Sequence of chain 1.G:
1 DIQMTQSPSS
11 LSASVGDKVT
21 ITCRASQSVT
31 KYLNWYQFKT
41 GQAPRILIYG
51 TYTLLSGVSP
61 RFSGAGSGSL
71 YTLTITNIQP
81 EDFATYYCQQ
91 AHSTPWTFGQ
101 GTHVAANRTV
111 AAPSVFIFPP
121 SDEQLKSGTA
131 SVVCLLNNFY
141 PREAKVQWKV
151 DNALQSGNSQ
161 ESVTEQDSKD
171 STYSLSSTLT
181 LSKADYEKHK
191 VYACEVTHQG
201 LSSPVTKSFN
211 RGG

Binding-site contacts:
Ligand atom C4 contacts residue TYR112 of chain 1.H at 3.1 Å (hydrophobic).
Ligand atom N1 contacts residue TYR32 of chain 1.G at 4.3 Å.
Ligand atom C4 contacts residue TRP32 of chain 1.I at 4.5 Å (hydrophobic).
Ligand atom C4 contacts residue TYR32 of chain 1.G at 3.8 Å (hydrophobic).
Ligand atom N1 contacts residue THR30 of chain 1.G at 3.7 Å.
Ligand atom C3 contacts residue TYR33 of chain 1.I at 4.4 Å (hydrophobic).
Ligand atom C3 contacts residue TRP32 of chain 1.I at 3.3 Å (hydrophobic).
Ligand atom C5 contacts residue TYR32 of chain 1.G at 3.5 Å (hydrophobic).
Ligand atom P1 contacts residue LYS31 of chain 1.G at 4.2 Å.
Ligand atom O3 contacts residue LYS31 of chain 1.G at 3.1 Å (salt-bridge).
Ligand atom C5 contacts residue THR30 of chain 1.G at 3.1 Å.
Ligand atom C2 contacts residue THR30 of chain 1.G at 3.2 Å.
Ligand atom C1 contacts residue PC1 of chain 1.U at 4.2 Å.
Ligand atom C4 contacts residue PC1 of chain 1.U at 3.6 Å.
Ligand atom C1 contacts residue LYS31 of chain 1.G at 4.0 Å.
Ligand atom N1 contacts residue PC1 of chain 1.U at 4.5 Å.
Ligand atom C3 contacts residue PC1 of chain 1.U at 4.2 Å.
Ligand atom C2 contacts residue LYS31 of chain 1.G at 4.5 Å.
Ligand atom C5 contacts residue TYR33 of chain 1.I at 4.4 Å (hydrophobic).
Ligand atom C4 contacts residue THR30 of chain 1.G at 4.5 Å.
Ligand atom O4 contacts residue LYS31 of chain 1.G at 4.0 Å.

Sequence of chain 1.H:
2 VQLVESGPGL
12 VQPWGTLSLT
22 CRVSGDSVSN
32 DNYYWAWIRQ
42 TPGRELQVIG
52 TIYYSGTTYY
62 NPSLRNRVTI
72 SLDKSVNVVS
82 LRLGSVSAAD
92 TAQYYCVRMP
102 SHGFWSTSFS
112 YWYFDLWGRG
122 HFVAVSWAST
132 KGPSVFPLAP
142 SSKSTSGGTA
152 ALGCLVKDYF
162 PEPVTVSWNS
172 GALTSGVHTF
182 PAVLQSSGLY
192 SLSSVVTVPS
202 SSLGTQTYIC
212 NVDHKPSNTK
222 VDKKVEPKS

Sequence of chain 1.I:
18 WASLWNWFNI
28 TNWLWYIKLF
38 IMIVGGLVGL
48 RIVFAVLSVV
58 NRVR

A protein and the small-molecule ligand that binds it are described below.
Small molecule (SMILES): C[N+](C)(C)CCOP(=O)(O)O